Sequence of chain 1.A:
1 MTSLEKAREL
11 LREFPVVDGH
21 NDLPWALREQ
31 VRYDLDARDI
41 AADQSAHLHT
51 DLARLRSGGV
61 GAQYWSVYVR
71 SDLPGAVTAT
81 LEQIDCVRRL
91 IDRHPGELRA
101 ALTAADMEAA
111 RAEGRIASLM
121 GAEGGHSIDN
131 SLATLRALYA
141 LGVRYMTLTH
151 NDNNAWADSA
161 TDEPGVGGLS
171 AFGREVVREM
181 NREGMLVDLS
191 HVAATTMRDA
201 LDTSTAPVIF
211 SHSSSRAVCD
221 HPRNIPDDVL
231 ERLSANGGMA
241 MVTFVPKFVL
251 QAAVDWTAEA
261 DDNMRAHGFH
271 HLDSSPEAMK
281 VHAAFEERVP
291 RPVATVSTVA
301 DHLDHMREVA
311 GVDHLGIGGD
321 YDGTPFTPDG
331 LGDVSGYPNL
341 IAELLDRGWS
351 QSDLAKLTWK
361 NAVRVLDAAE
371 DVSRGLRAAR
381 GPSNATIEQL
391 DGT

Binding-site contacts:
Ligand atom N1 contacts residue ZN1 of chain 1.C at 2.2 Å.
Ligand atom O61 contacts residue HIS191 of chain 1.A at 3.1 Å.
Ligand atom O31 contacts residue ZN1 of chain 1.C at 2.1 Å.
Ligand atom N1 contacts residue TYR68 of chain 1.A at 3.5 Å.
Ligand atom P3 contacts residue GLU123 of chain 1.A at 3.8 Å.
Ligand atom O62 contacts residue HIS212 of chain 1.A at 3.0 Å (h-bond).
Ligand atom C4 contacts residue GLY323 of chain 1.A at 3.3 Å.
Ligand atom O62 contacts residue ARG223 of chain 1.A at 2.9 Å (salt-bridge).
Ligand atom O32 contacts residue ZN1 of chain 1.C at 3.6 Å.
Ligand atom O31 contacts residue HIS20 of chain 1.A at 3.3 Å (h-bond).
Ligand atom O62 contacts residue HIS191 of chain 1.A at 3.2 Å (h-bond).
Ligand atom O61 contacts residue PHE248 of chain 1.A at 3.3 Å.
Ligand atom O61 contacts residue ARG223 of chain 1.A at 2.9 Å (salt-bridge).
Ligand atom N1 contacts residue ASP22 of chain 1.A at 3.0 Å (salt-bridge).
Ligand atom P3 contacts residue ZN1 of chain 1.D at 2.8 Å.
Ligand atom C6 contacts residue ZN1 of chain 1.D at 3.1 Å.
Ligand atom OE2 contacts residue LYS247 of chain 1.A at 2.8 Å (salt-bridge).
Ligand atom O31 contacts residue ZN1 of chain 1.D at 2.6 Å.
Ligand atom O61 contacts residue ZN1 of chain 1.D at 3.8 Å.
Ligand atom CD1 contacts residue GLY323 of chain 1.A at 3.5 Å.
Ligand atom O31 contacts residue ASP320 of chain 1.A at 2.7 Å (salt-bridge).
Ligand atom CD1 contacts residue TRP25 of chain 1.A at 3.6 Å (hydrophobic).
Ligand atom O32 contacts residue ZN1 of chain 1.D at 2.1 Å.
Ligand atom O31 contacts residue HIS212 of chain 1.A at 3.4 Å (h-bond).
Ligand atom O32 contacts residue HIS150 of chain 1.A at 2.7 Å (h-bond).
Ligand atom C6 contacts residue HIS191 of chain 1.A at 3.5 Å.
Ligand atom N1 contacts residue GLU123 of chain 1.A at 2.9 Å (salt-bridge).
Ligand atom CG contacts residue TYR68 of chain 1.A at 3.6 Å (hydrophobic).
Ligand atom O31 contacts residue ASP22 of chain 1.A at 2.9 Å (salt-bridge).
Ligand atom C2 contacts residue ASP22 of chain 1.A at 3.4 Å.
Ligand atom O32 contacts residue HIS191 of chain 1.A at 3.1 Å (h-bond).
Ligand atom O62 contacts residue ZN1 of chain 1.D at 2.2 Å.
Ligand atom C4 contacts residue ASP320 of chain 1.A at 3.3 Å.
Ligand atom C2 contacts residue ZN1 of chain 1.C at 3.0 Å.
Ligand atom CD contacts residue LYS247 of chain 1.A at 3.6 Å.
Ligand atom O32 contacts residue GLU123 of chain 1.A at 3.0 Å (salt-bridge).
Ligand atom O31 contacts residue GLU123 of chain 1.A at 3.4 Å (salt-bridge).
Ligand atom P3 contacts residue ZN1 of chain 1.C at 3.0 Å.
Ligand atom C6 contacts residue ARG223 of chain 1.A at 3.5 Å.
Ligand atom CD2 contacts residue TYR68 of chain 1.A at 3.6 Å (hydrophobic).

A protein and the small-molecule ligand that binds it are described below.
Small molecule (SMILES): CC(C)C[C@H](N)P(=O)(O)C[C@H](CCC(=O)O)C(=O)O